Binding-site contacts:
Ligand atom N38 contacts residue PHE96 of chain 1.C at 2.6 Å (h-bond).
Ligand atom N35 contacts residue VAL7 of chain 1.C at 3.4 Å.
Ligand atom O26 contacts residue LEU21 of chain 1.C at 3.3 Å.
Ligand atom F18 contacts residue GLN30 of chain 1.C at 3.0 Å.
Ligand atom C07 contacts residue ARG58 of chain 1.C at 3.6 Å.
Ligand atom O01 contacts residue LEU55 of chain 1.C at 3.6 Å.
Ligand atom C27 contacts residue ALA50 of chain 1.C at 3.6 Å (hydrophobic).
Ligand atom C34 contacts residue VAL7 of chain 1.C at 3.6 Å (hydrophobic).
Ligand atom N38 contacts residue TYR102 of chain 1.C at 3.4 Å (h-bond).
Ligand atom N33 contacts residue ALA8 of chain 1.C at 3.5 Å.
Ligand atom O01 contacts residue ARG53 of chain 1.C at 3.7 Å.
Ligand atom N36 contacts residue MET6 of chain 1.C at 3.4 Å (h-bond).
Ligand atom N35 contacts residue THR115 of chain 1.C at 3.5 Å (h-bond).
Ligand atom C09 contacts residue PRO56 of chain 1.C at 3.4 Å (hydrophobic).
Ligand atom N33 contacts residue VAL32 of chain 1.C at 3.5 Å.
Ligand atom C30 contacts residue PHE96 of chain 1.C at 3.6 Å (hydrophobic).
Ligand atom C07 contacts residue LYS33 of chain 1.C at 3.6 Å.
Ligand atom C34 contacts residue ALA8 of chain 1.C at 3.4 Å (hydrophobic).
Ligand atom N33 contacts residue GLU28 of chain 1.C at 2.7 Å (salt-bridge).
Ligand atom C34 contacts residue GLU28 of chain 1.C at 3.5 Å.
Ligand atom F16 contacts residue GLN30 of chain 1.C at 3.0 Å.
Ligand atom N35 contacts residue MET6 of chain 1.C at 3.6 Å (h-bond).
Ligand atom N35 contacts residue GLU28 of chain 1.C at 2.6 Å (salt-bridge).
Ligand atom N38 contacts residue MET6 of chain 1.C at 2.7 Å (h-bond).
Ligand atom C05 contacts residue VAL32 of chain 1.C at 3.4 Å (hydrophobic).
Ligand atom N35 contacts residue ALA8 of chain 1.C at 3.3 Å.
Ligand atom C37 contacts residue MET6 of chain 1.C at 3.5 Å (hydrophobic).
Ligand atom C08 contacts residue PRO56 of chain 1.C at 3.4 Å (hydrophobic).
Ligand atom C19 contacts residue LEU29 of chain 1.C at 3.4 Å (hydrophobic).
Ligand atom C39 contacts residue PHE96 of chain 1.C at 3.5 Å (hydrophobic).
Ligand atom C25 contacts residue LEU21 of chain 1.C at 3.5 Å (hydrophobic).
Ligand atom N36 contacts residue VAL7 of chain 1.C at 3.2 Å.
Ligand atom C28 contacts residue LEU21 of chain 1.C at 3.6 Å (hydrophobic).
Ligand atom C08 contacts residue ARG58 of chain 1.C at 3.4 Å.
Ligand atom N36 contacts residue ALA8 of chain 1.C at 3.5 Å (h-bond).
Ligand atom N35 contacts residue VAL32 of chain 1.C at 3.4 Å.
Ligand atom C15 contacts residue GLN30 of chain 1.C at 3.6 Å.
Ligand atom C27 contacts residue ASN19 of chain 1.C at 3.4 Å.
Ligand atom C34 contacts residue VAL32 of chain 1.C at 3.4 Å (hydrophobic).
Ligand atom C05 contacts residue LYS33 of chain 1.C at 3.6 Å.

Sequence of chain 1.C:
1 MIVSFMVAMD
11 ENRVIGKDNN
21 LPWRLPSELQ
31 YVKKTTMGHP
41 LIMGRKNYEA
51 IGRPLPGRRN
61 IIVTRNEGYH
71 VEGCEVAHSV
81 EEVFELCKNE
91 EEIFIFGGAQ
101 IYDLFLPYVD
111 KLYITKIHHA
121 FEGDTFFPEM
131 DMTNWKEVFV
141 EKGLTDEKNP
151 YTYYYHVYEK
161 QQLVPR

The protein below binds the small molecule below.
Small molecule (SMILES): COc1cc(Cc2cnc(N)nc2N)cc(/C=C/C(=O)N2N=Cc3ccccc3[C@@H]2CCC(F)(F)F)c1OC